Binding-site contacts:
Ligand atom N2 contacts residue ASN153 of chain 54.E at 2.9 Å (h-bond).
Ligand atom C6 contacts residue LYS157 of chain 54.E at 4.2 Å.
Ligand atom C3 contacts residue ASN153 of chain 54.E at 3.8 Å.
Ligand atom N2 contacts residue HIS149 of chain 54.E at 3.4 Å.
Ligand atom C2 contacts residue HIS149 of chain 54.E at 3.6 Å.
Ligand atom C2 contacts residue ASN153 of chain 54.E at 2.5 Å.
Ligand atom C1 contacts residue HIS158 of chain 54.E at 3.8 Å.
Ligand atom C1 contacts residue HIS149 of chain 54.E at 4.2 Å.
Ligand atom C5 contacts residue THR155 of chain 54.E at 3.9 Å.
Ligand atom O5 contacts residue THR155 of chain 54.E at 3.8 Å.
Ligand atom C5 contacts residue ASN153 of chain 54.E at 3.7 Å.
Ligand atom C6 contacts residue THR155 of chain 54.E at 4.4 Å.
Ligand atom O7 contacts residue THR155 of chain 54.E at 4.1 Å.
Ligand atom C1 contacts residue THR155 of chain 54.E at 3.9 Å.
Ligand atom C1 contacts residue ASN153 of chain 54.E at 1.4 Å.
Ligand atom C5 contacts residue HIS158 of chain 54.E at 4.3 Å.
Ligand atom O3 contacts residue HIS149 of chain 54.E at 4.1 Å.
Ligand atom O7 contacts residue ASN153 of chain 54.E at 3.8 Å.
Ligand atom C8 contacts residue GLY102 of chain 1.E at 4.2 Å.
Ligand atom C7 contacts residue ASN153 of chain 54.E at 3.5 Å.
Ligand atom O6 contacts residue HIS158 of chain 54.E at 3.8 Å.
Ligand atom O6 contacts residue LYS157 of chain 54.E at 4.2 Å.
Ligand atom C4 contacts residue ASN153 of chain 54.E at 4.2 Å.
Ligand atom C6 contacts residue HIS158 of chain 54.E at 4.4 Å.
Ligand atom O5 contacts residue ASN153 of chain 54.E at 2.4 Å (h-bond).
Ligand atom O5 contacts residue HIS158 of chain 54.E at 3.1 Å.
Ligand atom O5 contacts residue GLY156 of chain 54.E at 4.3 Å.

A protein and the small-molecule ligand that binds it are described below.
Small molecule (SMILES): CC(=O)N[C@@H]1[C@@H](O)[C@H](O)[C@@H](CO)O[C@H]1O

Sequence of chain 54.E:
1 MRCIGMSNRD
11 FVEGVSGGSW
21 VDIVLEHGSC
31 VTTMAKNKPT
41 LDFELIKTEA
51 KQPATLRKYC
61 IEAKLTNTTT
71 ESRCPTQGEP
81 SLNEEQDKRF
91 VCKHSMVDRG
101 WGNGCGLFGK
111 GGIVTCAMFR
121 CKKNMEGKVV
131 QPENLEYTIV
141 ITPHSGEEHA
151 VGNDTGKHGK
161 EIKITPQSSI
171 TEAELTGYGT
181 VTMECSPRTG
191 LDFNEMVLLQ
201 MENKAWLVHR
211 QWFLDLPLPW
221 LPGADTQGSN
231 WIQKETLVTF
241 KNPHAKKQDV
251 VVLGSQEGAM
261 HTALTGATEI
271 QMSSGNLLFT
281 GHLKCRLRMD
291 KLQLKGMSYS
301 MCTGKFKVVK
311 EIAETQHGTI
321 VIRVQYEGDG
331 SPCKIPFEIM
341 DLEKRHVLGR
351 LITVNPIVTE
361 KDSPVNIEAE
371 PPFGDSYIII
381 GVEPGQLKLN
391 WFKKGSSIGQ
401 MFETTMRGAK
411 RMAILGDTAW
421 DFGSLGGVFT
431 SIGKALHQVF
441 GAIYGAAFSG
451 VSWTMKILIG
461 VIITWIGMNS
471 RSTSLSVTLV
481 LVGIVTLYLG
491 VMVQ

Sequence of chain 1.E:
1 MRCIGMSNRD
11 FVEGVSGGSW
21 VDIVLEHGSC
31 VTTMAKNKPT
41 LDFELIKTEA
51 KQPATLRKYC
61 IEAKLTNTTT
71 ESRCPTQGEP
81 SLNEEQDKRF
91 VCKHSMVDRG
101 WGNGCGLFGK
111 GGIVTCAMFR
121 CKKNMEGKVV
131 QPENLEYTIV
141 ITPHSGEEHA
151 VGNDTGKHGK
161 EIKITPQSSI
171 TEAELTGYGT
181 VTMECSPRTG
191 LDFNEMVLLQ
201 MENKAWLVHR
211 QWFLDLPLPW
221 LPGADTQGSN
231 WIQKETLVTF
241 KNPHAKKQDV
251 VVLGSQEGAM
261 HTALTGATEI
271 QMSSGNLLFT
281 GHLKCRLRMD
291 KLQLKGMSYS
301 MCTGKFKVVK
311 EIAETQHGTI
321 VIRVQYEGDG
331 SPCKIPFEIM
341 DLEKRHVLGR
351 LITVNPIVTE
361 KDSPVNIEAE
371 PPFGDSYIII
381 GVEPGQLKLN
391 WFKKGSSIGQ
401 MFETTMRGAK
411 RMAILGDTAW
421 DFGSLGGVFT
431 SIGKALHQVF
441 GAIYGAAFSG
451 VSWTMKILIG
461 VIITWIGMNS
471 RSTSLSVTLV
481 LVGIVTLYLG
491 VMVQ